This small molecule binds to this protein.
Small molecule (SMILES): O=C(COP(=O)(O)O)[C@H](O)[C@H](O)COP(=O)(O)O

Sequence of chain 1.I:
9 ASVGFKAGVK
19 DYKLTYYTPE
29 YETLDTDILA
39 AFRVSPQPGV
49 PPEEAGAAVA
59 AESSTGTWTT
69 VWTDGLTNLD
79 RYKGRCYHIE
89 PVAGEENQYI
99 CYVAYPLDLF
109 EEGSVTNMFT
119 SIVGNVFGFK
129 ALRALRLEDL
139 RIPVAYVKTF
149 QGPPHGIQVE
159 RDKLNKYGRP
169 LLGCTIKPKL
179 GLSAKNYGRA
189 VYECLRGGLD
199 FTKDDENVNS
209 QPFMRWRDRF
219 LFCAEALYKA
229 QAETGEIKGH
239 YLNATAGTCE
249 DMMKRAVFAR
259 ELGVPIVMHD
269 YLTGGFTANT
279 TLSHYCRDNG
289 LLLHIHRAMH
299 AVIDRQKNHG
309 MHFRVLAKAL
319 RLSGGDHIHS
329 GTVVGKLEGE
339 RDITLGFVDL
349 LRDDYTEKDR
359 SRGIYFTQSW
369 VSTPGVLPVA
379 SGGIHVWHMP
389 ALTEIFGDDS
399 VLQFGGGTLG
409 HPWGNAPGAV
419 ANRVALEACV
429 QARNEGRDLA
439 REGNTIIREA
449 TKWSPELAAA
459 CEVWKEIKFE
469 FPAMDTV

Sequence of chain 1.K:
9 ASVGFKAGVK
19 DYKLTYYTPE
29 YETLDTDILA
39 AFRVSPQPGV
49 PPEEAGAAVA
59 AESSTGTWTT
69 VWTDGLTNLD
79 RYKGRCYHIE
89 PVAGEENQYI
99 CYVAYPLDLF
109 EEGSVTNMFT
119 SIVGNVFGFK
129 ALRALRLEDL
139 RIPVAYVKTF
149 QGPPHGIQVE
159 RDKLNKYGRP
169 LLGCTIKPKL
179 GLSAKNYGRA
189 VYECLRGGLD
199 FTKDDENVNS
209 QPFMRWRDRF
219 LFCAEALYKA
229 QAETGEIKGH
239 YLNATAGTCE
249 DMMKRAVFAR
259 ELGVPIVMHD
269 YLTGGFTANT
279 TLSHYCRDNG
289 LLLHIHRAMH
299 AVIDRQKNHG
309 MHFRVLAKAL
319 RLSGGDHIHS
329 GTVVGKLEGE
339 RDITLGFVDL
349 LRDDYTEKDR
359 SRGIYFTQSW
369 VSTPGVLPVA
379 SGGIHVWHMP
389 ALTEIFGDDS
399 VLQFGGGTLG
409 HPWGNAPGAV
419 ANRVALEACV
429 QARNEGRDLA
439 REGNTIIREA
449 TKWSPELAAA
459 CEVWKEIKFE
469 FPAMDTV

Binding-site contacts:
Ligand atom O5P contacts residue SER379 of chain 1.K at 3.3 Å (h-bond).
Ligand atom O6P contacts residue HIS294 of chain 1.K at 3.2 Å (h-bond).
Ligand atom O6P contacts residue ARG295 of chain 1.K at 3.3 Å.
Ligand atom P1 contacts residue THR65 of chain 1.I at 3.3 Å.
Ligand atom O4 contacts residue ASN123 of chain 1.I at 2.5 Å (h-bond).
Ligand atom C3 contacts residue GLU204 of chain 1.K at 3.7 Å.
Ligand atom O2P contacts residue GLY404 of chain 1.K at 3.6 Å.
Ligand atom P2 contacts residue HIS327 of chain 1.K at 3.4 Å.
Ligand atom O1P contacts residue THR65 of chain 1.I at 2.7 Å (h-bond).
Ligand atom O3P contacts residue GLY381 of chain 1.K at 3.0 Å (h-bond).
Ligand atom C4 contacts residue HIS294 of chain 1.K at 3.1 Å.
Ligand atom O1 contacts residue LYS175 of chain 1.K at 3.2 Å (salt-bridge).
Ligand atom C4 contacts residue HIS327 of chain 1.K at 3.6 Å.
Ligand atom O4 contacts residue GLU204 of chain 1.K at 3.0 Å (salt-bridge).
Ligand atom O3 contacts residue THR173 of chain 1.K at 3.4 Å (h-bond).
Ligand atom C5 contacts residue HIS294 of chain 1.K at 3.7 Å.
Ligand atom O4P contacts residue ARG295 of chain 1.K at 3.2 Å (salt-bridge).
Ligand atom O3P contacts residue THR65 of chain 1.I at 3.3 Å (h-bond).
Ligand atom O6P contacts residue HIS327 of chain 1.K at 3.1 Å.
Ligand atom O1P contacts residue GLY404 of chain 1.K at 2.7 Å (h-bond).
Ligand atom O3 contacts residue LYS201 of chain 1.K at 3.2 Å (salt-bridge).
Ligand atom O1P contacts residue LYS175 of chain 1.K at 3.5 Å.
Ligand atom O5P contacts residue HIS327 of chain 1.K at 2.6 Å (h-bond).
Ligand atom C5 contacts residue HIS327 of chain 1.K at 3.5 Å.
Ligand atom O4P contacts residue LEU335 of chain 1.K at 3.7 Å.
Ligand atom C2 contacts residue LYS175 of chain 1.K at 3.7 Å.
Ligand atom O1P contacts residue GLY403 of chain 1.K at 3.6 Å.
Ligand atom O4 contacts residue HIS294 of chain 1.K at 3.3 Å (h-bond).
Ligand atom C5 contacts residue SER379 of chain 1.K at 3.7 Å.
Ligand atom O3 contacts residue GLU204 of chain 1.K at 2.8 Å (salt-bridge).
Ligand atom O1P contacts residue TRP66 of chain 1.I at 3.7 Å.
Ligand atom O2 contacts residue LYS175 of chain 1.K at 3.2 Å (salt-bridge).
Ligand atom O3P contacts residue TRP66 of chain 1.I at 3.3 Å.
Ligand atom O3P contacts residue GLY380 of chain 1.K at 3.4 Å.
Ligand atom O2P contacts residue GLY403 of chain 1.K at 2.9 Å (h-bond).
Ligand atom O5 contacts residue HIS294 of chain 1.K at 3.6 Å (h-bond).
Ligand atom C3 contacts residue SER379 of chain 1.K at 3.5 Å.
Ligand atom C1 contacts residue SER379 of chain 1.K at 3.3 Å.
Ligand atom O3P contacts residue LYS334 of chain 1.K at 2.8 Å (salt-bridge).
Ligand atom C4 contacts residue GLU204 of chain 1.K at 3.4 Å.